The small molecule below binds the protein below.
Small molecule (SMILES): CC(=O)N[C@@H]1[C@@H](O)[C@@H](F)C(C(=O)O)=[O+][C@H]1[C@H](O)[C@@H](C)O

Binding-site contacts:
Ligand atom O10 contacts residue 9T11 of chain 4.H at 0.8 Å (h-bond).
Ligand atom C10 contacts residue 9T11 of chain 4.H at 0.5 Å.
Ligand atom O1B contacts residue TYR324 of chain 4.A at 3.4 Å (h-bond).
Ligand atom O6 contacts residue 9T11 of chain 4.H at 0.8 Å (h-bond).
Ligand atom O1A contacts residue ARG290 of chain 4.A at 2.9 Å (salt-bridge).
Ligand atom C6 contacts residue GLU197 of chain 4.A at 3.4 Å.
Ligand atom N5 contacts residue 9T11 of chain 4.H at 0.3 Å (h-bond).
Ligand atom C2 contacts residue TYR324 of chain 4.A at 2.7 Å (hydrophobic).
Ligand atom O8 contacts residue GLU196 of chain 4.A at 3.0 Å (salt-bridge).
Ligand atom O1B contacts residue ARG290 of chain 4.A at 2.7 Å (salt-bridge).
Ligand atom O4 contacts residue 9T11 of chain 4.H at 0.3 Å (h-bond).
Ligand atom O8 contacts residue 9T11 of chain 4.H at 1.4 Å (h-bond).
Ligand atom F1 contacts residue ASP70 of chain 4.A at 2.5 Å.
Ligand atom C9 contacts residue 9T11 of chain 4.H at 1.4 Å.
Ligand atom O1A contacts residue ARG37 of chain 4.A at 3.0 Å (salt-bridge).
Ligand atom C6 contacts residue 9T11 of chain 4.H at 0.4 Å.
Ligand atom F1 contacts residue 9T11 of chain 4.H at 2.1 Å.
Ligand atom C1 contacts residue ARG290 of chain 4.A at 3.5 Å.
Ligand atom O1A contacts residue 9T11 of chain 4.H at 0.7 Å (h-bond).
Ligand atom O10 contacts residue ARG71 of chain 4.A at 3.0 Å (salt-bridge).
Ligand atom O6 contacts residue TYR324 of chain 4.A at 3.1 Å (h-bond).
Ligand atom O1A contacts residue TYR324 of chain 4.A at 3.5 Å (h-bond).
Ligand atom O8 contacts residue GLU197 of chain 4.A at 3.3 Å (salt-bridge).
Ligand atom C11 contacts residue 9T11 of chain 4.H at 0.7 Å.
Ligand atom C3 contacts residue 9T11 of chain 4.H at 1.2 Å.
Ligand atom C3 contacts residue GLU38 of chain 4.A at 3.5 Å.
Ligand atom C8 contacts residue 9T11 of chain 4.H at 0.9 Å.
Ligand atom C2 contacts residue 9T11 of chain 4.H at 1.4 Å.
Ligand atom O4 contacts residue GLU38 of chain 4.A at 3.0 Å (salt-bridge).
Ligand atom O7 contacts residue 9T11 of chain 4.H at 0.6 Å (h-bond).
Ligand atom C7 contacts residue 9T11 of chain 4.H at 0.1 Å.
Ligand atom C3 contacts residue TYR324 of chain 4.A at 3.2 Å (hydrophobic).
Ligand atom C6 contacts residue TYR324 of chain 4.A at 3.4 Å (hydrophobic).
Ligand atom O1B contacts residue ARG212 of chain 4.A at 3.3 Å (salt-bridge).
Ligand atom C5 contacts residue 9T11 of chain 4.H at 0.1 Å.
Ligand atom C4 contacts residue 9T11 of chain 4.H at 0.3 Å.
Ligand atom C1 contacts residue 9T11 of chain 4.H at 0.9 Å.
Ligand atom O1B contacts residue 9T11 of chain 4.H at 0.7 Å (h-bond).
Ligand atom C4 contacts residue TYR324 of chain 4.A at 3.4 Å (hydrophobic).
Ligand atom C1 contacts residue TYR324 of chain 4.A at 3.0 Å (hydrophobic).

Sequence of chain 4.A:
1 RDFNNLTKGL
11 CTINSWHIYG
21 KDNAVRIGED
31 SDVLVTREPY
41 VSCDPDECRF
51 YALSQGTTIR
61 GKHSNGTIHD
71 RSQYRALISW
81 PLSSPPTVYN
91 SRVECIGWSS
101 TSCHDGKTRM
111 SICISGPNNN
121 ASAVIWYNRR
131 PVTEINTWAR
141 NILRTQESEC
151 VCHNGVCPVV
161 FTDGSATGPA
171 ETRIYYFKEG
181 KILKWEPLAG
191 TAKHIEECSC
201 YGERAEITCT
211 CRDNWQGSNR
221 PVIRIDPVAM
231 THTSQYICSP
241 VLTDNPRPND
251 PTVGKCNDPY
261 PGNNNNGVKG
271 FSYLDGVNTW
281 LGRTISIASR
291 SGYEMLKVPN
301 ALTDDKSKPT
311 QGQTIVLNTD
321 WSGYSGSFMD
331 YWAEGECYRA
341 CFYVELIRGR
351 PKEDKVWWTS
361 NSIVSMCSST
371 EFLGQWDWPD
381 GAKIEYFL